The small molecule below binds the protein below.
Small molecule (SMILES): CC(=O)N[C@H]1[C@H](O[C@H]2[C@H](O)[C@@H](NC(C)=O)CO[C@@H]2CO)O[C@H](CO)[C@@H](O[C@@H]2O[C@H](CO[C@H]3O[C@H](CO)[C@@H](O)[C@H](O)[C@@H]3O)[C@@H](O)[C@H](O)[C@@H]2O)[C@@H]1O

Sequence of chain 1.A:
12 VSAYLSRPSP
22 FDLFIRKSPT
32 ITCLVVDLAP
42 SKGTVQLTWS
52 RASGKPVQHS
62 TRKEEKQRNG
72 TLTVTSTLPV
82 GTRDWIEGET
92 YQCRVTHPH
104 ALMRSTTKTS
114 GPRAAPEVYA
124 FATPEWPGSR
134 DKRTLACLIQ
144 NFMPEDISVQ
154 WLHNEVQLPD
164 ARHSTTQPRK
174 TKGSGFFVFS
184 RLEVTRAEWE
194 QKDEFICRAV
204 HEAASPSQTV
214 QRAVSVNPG

Binding-site contacts:
Ligand atom C8 contacts residue GLN68 of chain 1.A at 3.5 Å.
Ligand atom O7 contacts residue VAL37 of chain 1.A at 4.4 Å.
Ligand atom C4 contacts residue ASN70 of chain 1.A at 4.3 Å.
Ligand atom O7 contacts residue ASN70 of chain 1.A at 2.8 Å (h-bond).
Ligand atom O3 contacts residue LEU35 of chain 1.A at 3.8 Å.
Ligand atom O5 contacts residue ASN70 of chain 1.A at 2.4 Å (h-bond).
Ligand atom C6 contacts residue GLN68 of chain 1.A at 3.4 Å.
Ligand atom O4 contacts residue VAL37 of chain 1.A at 4.5 Å.
Ligand atom C6 contacts residue SER17 of chain 1.A at 4.4 Å.
Ligand atom C2 contacts residue TYR15 of chain 1.A at 4.3 Å (hydrophobic).
Ligand atom C7 contacts residue THR74 of chain 1.A at 3.9 Å.
Ligand atom C1 contacts residue TYR15 of chain 1.A at 4.4 Å (hydrophobic).
Ligand atom C1 contacts residue THR72 of chain 1.A at 3.6 Å.
Ligand atom C4 contacts residue TYR15 of chain 1.A at 4.5 Å (hydrophobic).
Ligand atom O6 contacts residue SER17 of chain 1.A at 3.5 Å.
Ligand atom N2 contacts residue ASN70 of chain 1.A at 2.9 Å (h-bond).
Ligand atom C7 contacts residue GLN68 of chain 1.A at 4.4 Å.
Ligand atom C3 contacts residue THR72 of chain 1.A at 4.4 Å.
Ligand atom C1 contacts residue ASN70 of chain 1.A at 1.4 Å.
Ligand atom C6 contacts residue TYR15 of chain 1.A at 4.0 Å (hydrophobic).
Ligand atom O5 contacts residue LEU35 of chain 1.A at 4.4 Å.
Ligand atom O6 contacts residue GLN68 of chain 1.A at 4.1 Å.
Ligand atom C5 contacts residue GLN68 of chain 1.A at 4.0 Å.
Ligand atom C3 contacts residue ASN70 of chain 1.A at 3.8 Å.
Ligand atom C8 contacts residue THR74 of chain 1.A at 4.3 Å.
Ligand atom C7 contacts residue ASN70 of chain 1.A at 3.0 Å.
Ligand atom C2 contacts residue THR72 of chain 1.A at 4.1 Å.
Ligand atom C6 contacts residue LEU35 of chain 1.A at 4.2 Å (hydrophobic).
Ligand atom O3 contacts residue TYR15 of chain 1.A at 3.9 Å.
Ligand atom C5 contacts residue LEU35 of chain 1.A at 4.1 Å (hydrophobic).
Ligand atom O5 contacts residue GLN68 of chain 1.A at 4.2 Å.
Ligand atom C8 contacts residue ASN70 of chain 1.A at 4.3 Å.
Ligand atom O4 contacts residue TYR15 of chain 1.A at 4.0 Å.
Ligand atom C3 contacts residue TYR15 of chain 1.A at 3.7 Å (hydrophobic).
Ligand atom N2 contacts residue THR72 of chain 1.A at 3.8 Å.
Ligand atom C5 contacts residue ASN70 of chain 1.A at 3.6 Å.
Ligand atom O7 contacts residue THR74 of chain 1.A at 3.0 Å (h-bond).
Ligand atom C2 contacts residue ASN70 of chain 1.A at 2.5 Å.
Ligand atom O7 contacts residue LEU35 of chain 1.A at 4.3 Å.
Ligand atom O6 contacts residue TYR15 of chain 1.A at 3.7 Å.